The protein below binds the small molecule below.
Small molecule (SMILES): NS(=O)(=O)OC[C@H]1C[C@@H](Nc2ccnc3cc(-c4cccc(SC(F)(F)F)c4)nn23)[C@H](O)[C@@H]1O

Sequence of chain 1.D:
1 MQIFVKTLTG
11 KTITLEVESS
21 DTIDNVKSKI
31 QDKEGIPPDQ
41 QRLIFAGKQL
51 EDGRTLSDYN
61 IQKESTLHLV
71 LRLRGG

Sequence of chain 1.C:
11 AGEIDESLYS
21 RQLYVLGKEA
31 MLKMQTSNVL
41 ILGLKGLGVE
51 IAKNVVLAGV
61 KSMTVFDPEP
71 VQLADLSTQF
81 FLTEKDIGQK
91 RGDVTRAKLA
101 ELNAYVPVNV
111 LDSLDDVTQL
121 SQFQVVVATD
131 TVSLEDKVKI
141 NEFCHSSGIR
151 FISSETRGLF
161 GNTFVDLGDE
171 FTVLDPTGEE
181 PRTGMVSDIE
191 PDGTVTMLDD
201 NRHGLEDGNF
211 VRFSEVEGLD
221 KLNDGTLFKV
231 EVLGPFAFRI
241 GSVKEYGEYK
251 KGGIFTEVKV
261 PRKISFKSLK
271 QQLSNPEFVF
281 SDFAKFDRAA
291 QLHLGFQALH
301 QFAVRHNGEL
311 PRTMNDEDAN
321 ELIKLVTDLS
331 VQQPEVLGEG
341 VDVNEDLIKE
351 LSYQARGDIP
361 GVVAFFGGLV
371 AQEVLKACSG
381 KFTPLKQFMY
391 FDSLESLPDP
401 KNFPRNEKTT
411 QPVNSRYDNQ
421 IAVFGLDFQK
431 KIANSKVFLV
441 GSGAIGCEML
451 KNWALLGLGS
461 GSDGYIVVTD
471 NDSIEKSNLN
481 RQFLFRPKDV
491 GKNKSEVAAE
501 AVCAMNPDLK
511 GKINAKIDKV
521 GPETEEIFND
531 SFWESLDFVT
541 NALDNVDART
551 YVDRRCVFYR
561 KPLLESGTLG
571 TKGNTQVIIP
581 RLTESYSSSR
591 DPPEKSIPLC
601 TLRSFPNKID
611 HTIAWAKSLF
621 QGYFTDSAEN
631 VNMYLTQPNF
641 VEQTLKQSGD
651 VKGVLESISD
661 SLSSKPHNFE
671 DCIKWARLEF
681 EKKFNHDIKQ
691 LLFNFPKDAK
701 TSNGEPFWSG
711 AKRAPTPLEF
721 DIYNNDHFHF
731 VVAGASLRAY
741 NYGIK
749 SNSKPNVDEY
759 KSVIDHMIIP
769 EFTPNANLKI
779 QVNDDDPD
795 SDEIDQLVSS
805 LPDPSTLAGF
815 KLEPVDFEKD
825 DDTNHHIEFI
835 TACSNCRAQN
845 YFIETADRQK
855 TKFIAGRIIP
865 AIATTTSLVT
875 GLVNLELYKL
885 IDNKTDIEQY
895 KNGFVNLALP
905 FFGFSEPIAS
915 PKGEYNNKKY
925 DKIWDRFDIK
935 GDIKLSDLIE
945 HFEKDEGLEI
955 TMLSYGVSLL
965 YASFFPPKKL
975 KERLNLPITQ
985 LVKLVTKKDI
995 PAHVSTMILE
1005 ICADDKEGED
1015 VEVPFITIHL

Binding-site contacts:
Ligand atom O2 contacts residue GLY76 of chain 1.D at 3.0 Å (h-bond).
Ligand atom F1 contacts residue VAL520 of chain 1.C at 3.4 Å.
Ligand atom O contacts residue GLN482 of chain 1.C at 3.2 Å (h-bond).
Ligand atom F contacts residue ALA548 of chain 1.C at 3.5 Å.
Ligand atom O contacts residue ARG481 of chain 1.C at 3.3 Å (salt-bridge).
Ligand atom O1 contacts residue ASP544 of chain 1.C at 3.5 Å (salt-bridge).
Ligand atom O3 contacts residue ASP470 of chain 1.C at 2.7 Å (salt-bridge).
Ligand atom C8 contacts residue VAL520 of chain 1.C at 3.5 Å (hydrophobic).
Ligand atom C5 contacts residue LEU543 of chain 1.C at 3.8 Å (hydrophobic).
Ligand atom F1 contacts residue TYR551 of chain 1.C at 3.6 Å.
Ligand atom C2 contacts residue ALA542 of chain 1.C at 3.5 Å (hydrophobic).
Ligand atom N4 contacts residue LEU543 of chain 1.C at 3.5 Å.
Ligand atom C8 contacts residue LYS519 of chain 1.C at 3.7 Å.
Ligand atom O3 contacts residue ASP472 of chain 1.C at 3.2 Å.
Ligand atom O4 contacts residue LYS494 of chain 1.C at 2.9 Å (salt-bridge).
Ligand atom C18 contacts residue ASP470 of chain 1.C at 3.1 Å.
Ligand atom O2 contacts residue GLY443 of chain 1.C at 3.5 Å.
Ligand atom C4 contacts residue LEU543 of chain 1.C at 3.4 Å (hydrophobic).
Ligand atom F2 contacts residue PRO522 of chain 1.C at 3.4 Å.
Ligand atom O1 contacts residue GLY76 of chain 1.D at 3.6 Å.
Ligand atom C12 contacts residue ASN545 of chain 1.C at 3.4 Å.
Ligand atom C11 contacts residue ASN545 of chain 1.C at 3.3 Å.
Ligand atom C6 contacts residue VAL440 of chain 1.C at 3.7 Å (hydrophobic).
Ligand atom C17 contacts residue ASP470 of chain 1.C at 3.5 Å.
Ligand atom N2 contacts residue VAL520 of chain 1.C at 3.2 Å (h-bond).
Ligand atom C1 contacts residue ASP470 of chain 1.C at 3.2 Å.
Ligand atom C3 contacts residue ASP470 of chain 1.C at 3.5 Å.
Ligand atom C contacts residue ASP544 of chain 1.C at 3.7 Å.
Ligand atom F contacts residue ASP547 of chain 1.C at 3.0 Å.
Ligand atom F1 contacts residue GLY521 of chain 1.C at 3.7 Å.
Ligand atom C10 contacts residue ALA548 of chain 1.C at 3.7 Å (hydrophobic).
Ligand atom N contacts residue GLY76 of chain 1.D at 1.3 Å.
Ligand atom O2 contacts residue ALA444 of chain 1.C at 3.7 Å.
Ligand atom O contacts residue GLY76 of chain 1.D at 3.1 Å.
Ligand atom C2 contacts residue ASP470 of chain 1.C at 3.7 Å.
Ligand atom O4 contacts residue ASP470 of chain 1.C at 2.3 Å (salt-bridge).
Ligand atom C6 contacts residue THR469 of chain 1.C at 3.7 Å.
Ligand atom S contacts residue GLY76 of chain 1.D at 2.5 Å.
Ligand atom O contacts residue ALA444 of chain 1.C at 2.9 Å (h-bond).
Ligand atom C18 contacts residue LYS494 of chain 1.C at 3.6 Å.